Sequence of chain 1.B:
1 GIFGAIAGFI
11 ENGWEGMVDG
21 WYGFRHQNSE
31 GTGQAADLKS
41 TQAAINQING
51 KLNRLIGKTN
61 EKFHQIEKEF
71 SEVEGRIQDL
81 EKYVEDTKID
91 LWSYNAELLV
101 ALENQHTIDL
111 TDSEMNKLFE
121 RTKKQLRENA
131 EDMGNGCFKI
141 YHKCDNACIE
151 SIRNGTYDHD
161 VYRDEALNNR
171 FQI

Binding-site contacts:
Ligand atom C1 contacts residue ASN292 of chain 1.A at 4.0 Å.
Ligand atom C7 contacts residue VAL291 of chain 1.A at 4.4 Å (hydrophobic).
Ligand atom C3 contacts residue ASN279 of chain 1.A at 3.8 Å.
Ligand atom C7 contacts residue GLU69 of chain 1.B at 4.4 Å.
Ligand atom C5 contacts residue ASN292 of chain 1.A at 3.7 Å.
Ligand atom N2 contacts residue ASN279 of chain 1.A at 3.0 Å (h-bond).
Ligand atom C5 contacts residue ASN279 of chain 1.A at 3.6 Å.
Ligand atom C6 contacts residue ASN292 of chain 1.A at 3.9 Å.
Ligand atom C2 contacts residue VAL291 of chain 1.A at 3.9 Å (hydrophobic).
Ligand atom O5 contacts residue ASN279 of chain 1.A at 2.3 Å (h-bond).
Ligand atom C1 contacts residue ASN279 of chain 1.A at 1.4 Å.
Ligand atom C8 contacts residue VAL291 of chain 1.A at 4.2 Å (hydrophobic).
Ligand atom C4 contacts residue ASN279 of chain 1.A at 4.2 Å.
Ligand atom C2 contacts residue ASN279 of chain 1.A at 2.4 Å.
Ligand atom O5 contacts residue ASN292 of chain 1.A at 3.7 Å.
Ligand atom C8 contacts residue SER39 of chain 1.A at 3.4 Å.
Ligand atom O7 contacts residue ASN279 of chain 1.A at 3.1 Å (h-bond).
Ligand atom C6 contacts residue GLU69 of chain 1.B at 4.3 Å.
Ligand atom N2 contacts residue VAL291 of chain 1.A at 3.5 Å (h-bond).
Ligand atom C5 contacts residue VAL291 of chain 1.A at 4.4 Å (hydrophobic).
Ligand atom C3 contacts residue VAL291 of chain 1.A at 4.2 Å (hydrophobic).
Ligand atom C7 contacts residue ASN279 of chain 1.A at 3.3 Å.
Ligand atom O5 contacts residue VAL291 of chain 1.A at 4.5 Å.
Ligand atom C1 contacts residue VAL291 of chain 1.A at 3.5 Å (hydrophobic).
Ligand atom C8 contacts residue GLU69 of chain 1.B at 3.2 Å.

Sequence of chain 1.A:
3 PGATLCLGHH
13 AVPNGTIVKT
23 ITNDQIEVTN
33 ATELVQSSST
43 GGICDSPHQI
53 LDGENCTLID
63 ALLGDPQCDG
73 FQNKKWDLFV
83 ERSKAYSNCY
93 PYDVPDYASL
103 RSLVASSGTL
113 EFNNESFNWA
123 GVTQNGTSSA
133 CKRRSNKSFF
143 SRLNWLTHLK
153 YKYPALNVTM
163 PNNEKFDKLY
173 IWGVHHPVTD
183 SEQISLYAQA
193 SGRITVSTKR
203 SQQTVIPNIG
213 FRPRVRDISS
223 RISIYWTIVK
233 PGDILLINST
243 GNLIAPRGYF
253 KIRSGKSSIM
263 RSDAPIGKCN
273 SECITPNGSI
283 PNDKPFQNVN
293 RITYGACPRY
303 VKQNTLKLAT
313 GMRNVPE

A protein and the small-molecule ligand that binds it are described below.
Small molecule (SMILES): CC(=O)N[C@H]1[C@H](O[C@H]2[C@H](O)[C@@H](NC(C)=O)CO[C@@H]2CO)O[C@H](CO)[C@@H](O)[C@@H]1O